Sequence of chain 1.A:
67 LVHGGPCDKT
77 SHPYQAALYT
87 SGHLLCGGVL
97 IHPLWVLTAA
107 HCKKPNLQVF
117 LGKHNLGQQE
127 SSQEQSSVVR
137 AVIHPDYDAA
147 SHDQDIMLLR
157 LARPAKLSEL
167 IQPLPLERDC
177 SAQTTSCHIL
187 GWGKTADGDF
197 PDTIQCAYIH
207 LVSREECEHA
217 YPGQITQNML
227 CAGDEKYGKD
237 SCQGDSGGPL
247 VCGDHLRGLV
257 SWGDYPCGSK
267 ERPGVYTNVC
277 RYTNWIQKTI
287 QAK

Binding-site contacts:
Ligand atom C35 contacts residue LH51 of chain 1.D at 0.7 Å.
Ligand atom C08 contacts residue LH51 of chain 1.D at 0.4 Å.
Ligand atom O48 contacts residue LH51 of chain 1.D at 0.5 Å (h-bond).
Ligand atom C04 contacts residue LH51 of chain 1.D at 0.6 Å.
Ligand atom N01 contacts residue ASP236 of chain 1.A at 3.0 Å (salt-bridge).
Ligand atom N01 contacts residue SER237 of chain 1.A at 3.0 Å (h-bond).
Ligand atom C30 contacts residue LH51 of chain 1.D at 0.8 Å.
Ligand atom C20 contacts residue LH51 of chain 1.D at 0.2 Å.
Ligand atom C17 contacts residue LH51 of chain 1.D at 0.4 Å.
Ligand atom N01 contacts residue LH51 of chain 1.D at 0.7 Å (h-bond).
Ligand atom C42 contacts residue SER242 of chain 1.A at 3.2 Å.
Ligand atom B45 contacts residue SER242 of chain 1.A at 1.7 Å.
Ligand atom C28 contacts residue LH51 of chain 1.D at 0.3 Å.
Ligand atom O48 contacts residue SER242 of chain 1.A at 2.3 Å (h-bond).
Ligand atom C13 contacts residue LH51 of chain 1.D at 0.7 Å.
Ligand atom N27 contacts residue LH51 of chain 1.D at 0.4 Å (h-bond).
Ligand atom C25 contacts residue LH51 of chain 1.D at 0.2 Å.
Ligand atom O46 contacts residue LH51 of chain 1.D at 0.4 Å (h-bond).
Ligand atom C42 contacts residue LH51 of chain 1.D at 0.3 Å.
Ligand atom C15 contacts residue LH51 of chain 1.D at 0.5 Å.
Ligand atom C40 contacts residue LH51 of chain 1.D at 0.3 Å.
Ligand atom C07 contacts residue LH51 of chain 1.D at 0.4 Å.
Ligand atom C36 contacts residue LH51 of chain 1.D at 0.9 Å.
Ligand atom C23 contacts residue LH51 of chain 1.D at 0.3 Å.
Ligand atom C10 contacts residue LH51 of chain 1.D at 0.4 Å.
Ligand atom O16 contacts residue GLY259 of chain 1.A at 3.2 Å (h-bond).
Ligand atom C30 contacts residue SER242 of chain 1.A at 3.1 Å.
Ligand atom C38 contacts residue LH51 of chain 1.D at 0.7 Å.
Ligand atom B45 contacts residue LH51 of chain 1.D at 0.4 Å.
Ligand atom N05 contacts residue ASP260 of chain 1.A at 2.9 Å (salt-bridge).
Ligand atom C21 contacts residue LH51 of chain 1.D at 0.4 Å.
Ligand atom C35 contacts residue GLN239 of chain 1.A at 3.2 Å.
Ligand atom O46 contacts residue SER242 of chain 1.A at 2.1 Å (h-bond).
Ligand atom C12 contacts residue LH51 of chain 1.D at 0.6 Å.
Ligand atom C44 contacts residue LH51 of chain 1.D at 0.3 Å.
Ligand atom C44 contacts residue SER242 of chain 1.A at 2.6 Å.
Ligand atom C32 contacts residue LH51 of chain 1.D at 1.0 Å.
Ligand atom O16 contacts residue LH51 of chain 1.D at 0.6 Å (h-bond).
Ligand atom O46 contacts residue GLY240 of chain 1.A at 3.0 Å (h-bond).
Ligand atom N05 contacts residue LH51 of chain 1.D at 0.8 Å (h-bond).

A small-molecule ligand and the protein it binds are described below.
Small molecule (SMILES): [H]/N=C(\N)c1ccc([C@H]2Cc3ccccc3B(O)O2)cc1OCc1cccnc1